Sequence of chain 1.A:
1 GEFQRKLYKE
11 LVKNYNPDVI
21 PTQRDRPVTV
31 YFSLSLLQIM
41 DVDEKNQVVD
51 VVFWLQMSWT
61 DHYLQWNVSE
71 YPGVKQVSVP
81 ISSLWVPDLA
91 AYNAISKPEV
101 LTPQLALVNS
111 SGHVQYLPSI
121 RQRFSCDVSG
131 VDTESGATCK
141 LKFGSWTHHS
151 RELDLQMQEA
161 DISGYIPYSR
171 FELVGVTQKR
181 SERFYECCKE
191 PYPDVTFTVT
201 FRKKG

A small-molecule ligand and the protein it binds are described below.
Small molecule (SMILES): O=C(NCCCO)c1cc(Br)c(Br)[nH]1

Sequence of chain 1.E:
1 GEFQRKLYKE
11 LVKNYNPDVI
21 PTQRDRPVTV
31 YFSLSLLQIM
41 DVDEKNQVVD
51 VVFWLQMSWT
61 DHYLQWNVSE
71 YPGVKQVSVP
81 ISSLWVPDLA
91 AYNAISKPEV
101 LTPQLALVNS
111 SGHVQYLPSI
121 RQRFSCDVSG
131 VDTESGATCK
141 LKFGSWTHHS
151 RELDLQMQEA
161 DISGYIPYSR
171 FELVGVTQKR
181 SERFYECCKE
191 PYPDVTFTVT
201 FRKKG

Binding-site contacts:
Ligand atom BR1 contacts residue LEU55 of chain 1.E at 3.7 Å.
Ligand atom C09 contacts residue LEU89 of chain 1.E at 3.4 Å (hydrophobic).
Ligand atom N14 contacts residue GLN122 of chain 1.E at 2.5 Å (h-bond).
Ligand atom N14 contacts residue PHE143 of chain 1.E at 4.2 Å.
Ligand atom C02 contacts residue PRO98 of chain 1.E at 3.9 Å (hydrophobic).
Ligand atom BR2 contacts residue PHE124 of chain 1.E at 4.2 Å.
Ligand atom BR2 contacts residue PHE143 of chain 1.E at 3.5 Å.
Ligand atom C04 contacts residue LEU89 of chain 1.E at 3.7 Å (hydrophobic).
Ligand atom C06 contacts residue LEU101 of chain 1.A at 4.0 Å (hydrophobic).
Ligand atom N03 contacts residue ALA91 of chain 1.E at 4.2 Å.
Ligand atom O01 contacts residue PRO98 of chain 1.E at 3.4 Å.
Ligand atom C06 contacts residue PRO98 of chain 1.E at 3.6 Å (hydrophobic).
Ligand atom BR1 contacts residue PHE143 of chain 1.E at 3.6 Å.
Ligand atom O07 contacts residue VAL100 of chain 1.A at 3.6 Å.
Ligand atom N03 contacts residue LEU89 of chain 1.E at 2.9 Å (h-bond).
Ligand atom C12 contacts residue GLN122 of chain 1.E at 3.3 Å.
Ligand atom C04 contacts residue PRO103 of chain 1.A at 4.1 Å (hydrophobic).
Ligand atom O07 contacts residue PRO98 of chain 1.E at 4.2 Å.
Ligand atom O01 contacts residue ALA91 of chain 1.E at 3.8 Å.
Ligand atom N14 contacts residue ALA91 of chain 1.E at 3.6 Å.
Ligand atom O01 contacts residue GLN122 of chain 1.E at 2.8 Å (h-bond).
Ligand atom O07 contacts residue LEU101 of chain 1.A at 3.2 Å (h-bond).
Ligand atom C02 contacts residue ALA91 of chain 1.E at 3.9 Å (hydrophobic).
Ligand atom C12 contacts residue ALA91 of chain 1.E at 4.2 Å (hydrophobic).
Ligand atom C10 contacts residue PHE143 of chain 1.E at 3.7 Å (hydrophobic).
Ligand atom C12 contacts residue PHE143 of chain 1.E at 3.5 Å (hydrophobic).
Ligand atom BR1 contacts residue PHE32 of chain 1.E at 3.6 Å.
Ligand atom O07 contacts residue THR102 of chain 1.A at 3.5 Å (h-bond).
Ligand atom BR2 contacts residue GLN122 of chain 1.E at 3.5 Å.
Ligand atom C02 contacts residue LEU89 of chain 1.E at 3.9 Å (hydrophobic).
Ligand atom C08 contacts residue LEU89 of chain 1.E at 4.0 Å (hydrophobic).
Ligand atom C08 contacts residue ALA91 of chain 1.E at 3.7 Å (hydrophobic).
Ligand atom C09 contacts residue ALA91 of chain 1.E at 4.2 Å (hydrophobic).
Ligand atom C08 contacts residue GLN122 of chain 1.E at 3.7 Å.
Ligand atom BR2 contacts residue PHE53 of chain 1.E at 3.8 Å.
Ligand atom O01 contacts residue LEU101 of chain 1.A at 4.1 Å.
Ligand atom C02 contacts residue GLN122 of chain 1.E at 3.8 Å.
Ligand atom C04 contacts residue LEU101 of chain 1.A at 3.6 Å (hydrophobic).
Ligand atom BR2 contacts residue ILE120 of chain 1.E at 4.0 Å.
Ligand atom N03 contacts residue ALA90 of chain 1.E at 4.1 Å.